The small molecule below binds the protein below.
Small molecule (SMILES): CC(=O)N[C@H]1[C@H](O[C@H]2[C@H](O)[C@@H](NC(C)=O)CO[C@@H]2CO)O[C@H](CO)[C@@H](O[C@@H]2O[C@H](CO)[C@@H](O)[C@H](O[C@H]3O[C@H](CO)[C@@H](O)[C@H](O)[C@@H]3O)[C@@H]2O)[C@@H]1O

Binding-site contacts:
Ligand atom O6 contacts residue THR161 of chain 1.E at 3.9 Å.
Ligand atom C8 contacts residue VAL236 of chain 1.E at 4.4 Å (hydrophobic).
Ligand atom C4 contacts residue ASN159 of chain 1.E at 4.2 Å.
Ligand atom C2 contacts residue ASN159 of chain 1.E at 2.5 Å.
Ligand atom C5 contacts residue ASN159 of chain 1.E at 3.5 Å.
Ligand atom O7 contacts residue ASN159 of chain 1.E at 3.9 Å.
Ligand atom N2 contacts residue ASN159 of chain 1.E at 3.0 Å (h-bond).
Ligand atom C8 contacts residue THR161 of chain 1.E at 3.4 Å.
Ligand atom C3 contacts residue ASN159 of chain 1.E at 3.8 Å.
Ligand atom C6 contacts residue THR161 of chain 1.E at 3.6 Å.
Ligand atom C1 contacts residue ASN159 of chain 1.E at 1.4 Å.
Ligand atom O5 contacts residue ASN159 of chain 1.E at 2.2 Å (h-bond).
Ligand atom C7 contacts residue ASN159 of chain 1.E at 3.7 Å.

Sequence of chain 1.E:
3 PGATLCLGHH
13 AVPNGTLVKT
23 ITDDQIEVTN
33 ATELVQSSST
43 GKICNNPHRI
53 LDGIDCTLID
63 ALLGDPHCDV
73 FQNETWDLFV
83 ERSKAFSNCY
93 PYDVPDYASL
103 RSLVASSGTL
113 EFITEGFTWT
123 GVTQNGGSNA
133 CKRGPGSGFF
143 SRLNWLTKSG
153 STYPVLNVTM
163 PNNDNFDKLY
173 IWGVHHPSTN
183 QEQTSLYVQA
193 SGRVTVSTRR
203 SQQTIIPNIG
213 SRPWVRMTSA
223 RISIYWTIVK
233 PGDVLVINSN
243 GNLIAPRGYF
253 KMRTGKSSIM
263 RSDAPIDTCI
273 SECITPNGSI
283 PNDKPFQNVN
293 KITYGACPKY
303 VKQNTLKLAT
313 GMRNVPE